This protein binds this small molecule.
Small molecule (SMILES): Nc1ncnc2c1ncn2[C@@H]1O[C@H](CO)[C@@H](O[P](=O)(O)OC[C@H]2O[C@@H](n3ccc(=O)[nH]c3=O)[C@H](O)[C@@H]2OP(=O)(O)O)[C@H]1O

Binding-site contacts:
Ligand atom C4U contacts residue TYR65 of chain 1.A at 3.4 Å (hydrophobic).
Ligand atom C2A contacts residue ILE35 of chain 1.A at 3.6 Å (hydrophobic).
Ligand atom O2B contacts residue HIS21 of chain 1.A at 2.7 Å (h-bond).
Ligand atom N6A contacts residue GLY34 of chain 1.A at 2.5 Å (h-bond).
Ligand atom O1X contacts residue ARG458 of chain 1.A at 3.5 Å (salt-bridge).
Ligand atom O5B contacts residue TRP153 of chain 1.A at 3.3 Å.
Ligand atom O1A contacts residue LYS24 of chain 1.A at 3.5 Å (salt-bridge).
Ligand atom O2X contacts residue GLY44 of chain 1.A at 3.3 Å (h-bond).
Ligand atom C5U contacts residue GLY22 of chain 1.A at 3.4 Å.
Ligand atom O3X contacts residue ARG458 of chain 1.A at 3.0 Å (salt-bridge).
Ligand atom PU contacts residue ARG458 of chain 1.A at 3.4 Å.
Ligand atom O2U contacts residue TYR65 of chain 1.A at 3.6 Å.
Ligand atom C6A contacts residue GLN36 of chain 1.A at 3.5 Å.
Ligand atom O2X contacts residue THR42 of chain 1.A at 2.5 Å (h-bond).
Ligand atom C2B contacts residue HIS21 of chain 1.A at 3.1 Å.
Ligand atom O4D contacts residue ARG458 of chain 1.A at 3.5 Å (salt-bridge).
Ligand atom N3U contacts residue TYR54 of chain 1.A at 3.5 Å (h-bond).
Ligand atom N1A contacts residue ILE35 of chain 1.A at 3.2 Å.
Ligand atom C3D contacts residue ARG458 of chain 1.A at 3.5 Å.
Ligand atom O3D contacts residue ARG458 of chain 1.A at 2.7 Å (salt-bridge).
Ligand atom C5U contacts residue HIS21 of chain 1.A at 3.4 Å.
Ligand atom O3X contacts residue GLY44 of chain 1.A at 3.6 Å (h-bond).
Ligand atom N1A contacts residue GLN36 of chain 1.A at 2.7 Å (h-bond).
Ligand atom O4B contacts residue PRO38 of chain 1.A at 3.5 Å.
Ligand atom C5U contacts residue TYR65 of chain 1.A at 3.4 Å (hydrophobic).
Ligand atom O4U contacts residue GLY22 of chain 1.A at 3.1 Å (h-bond).
Ligand atom C2A contacts residue GLN36 of chain 1.A at 3.3 Å.
Ligand atom C2U contacts residue TYR54 of chain 1.A at 3.5 Å (hydrophobic).
Ligand atom C4D contacts residue ARG458 of chain 1.A at 3.2 Å.
Ligand atom N1U contacts residue TYR65 of chain 1.A at 3.5 Å.
Ligand atom O2D contacts residue GLY44 of chain 1.A at 3.4 Å.
Ligand atom O2U contacts residue TYR54 of chain 1.A at 3.3 Å.
Ligand atom O4U contacts residue TYR65 of chain 1.A at 3.3 Å.
Ligand atom C6A contacts residue GLY34 of chain 1.A at 3.6 Å.
Ligand atom PU contacts residue THR42 of chain 1.A at 3.5 Å.
Ligand atom O4D contacts residue TYR65 of chain 1.A at 3.4 Å.
Ligand atom C4U contacts residue HIS21 of chain 1.A at 3.5 Å.
Ligand atom C6U contacts residue TYR65 of chain 1.A at 3.5 Å (hydrophobic).
Ligand atom O4U contacts residue HIS21 of chain 1.A at 3.5 Å.
Ligand atom O3X contacts residue SER446 of chain 1.A at 2.5 Å (h-bond).

Sequence of chain 1.A:
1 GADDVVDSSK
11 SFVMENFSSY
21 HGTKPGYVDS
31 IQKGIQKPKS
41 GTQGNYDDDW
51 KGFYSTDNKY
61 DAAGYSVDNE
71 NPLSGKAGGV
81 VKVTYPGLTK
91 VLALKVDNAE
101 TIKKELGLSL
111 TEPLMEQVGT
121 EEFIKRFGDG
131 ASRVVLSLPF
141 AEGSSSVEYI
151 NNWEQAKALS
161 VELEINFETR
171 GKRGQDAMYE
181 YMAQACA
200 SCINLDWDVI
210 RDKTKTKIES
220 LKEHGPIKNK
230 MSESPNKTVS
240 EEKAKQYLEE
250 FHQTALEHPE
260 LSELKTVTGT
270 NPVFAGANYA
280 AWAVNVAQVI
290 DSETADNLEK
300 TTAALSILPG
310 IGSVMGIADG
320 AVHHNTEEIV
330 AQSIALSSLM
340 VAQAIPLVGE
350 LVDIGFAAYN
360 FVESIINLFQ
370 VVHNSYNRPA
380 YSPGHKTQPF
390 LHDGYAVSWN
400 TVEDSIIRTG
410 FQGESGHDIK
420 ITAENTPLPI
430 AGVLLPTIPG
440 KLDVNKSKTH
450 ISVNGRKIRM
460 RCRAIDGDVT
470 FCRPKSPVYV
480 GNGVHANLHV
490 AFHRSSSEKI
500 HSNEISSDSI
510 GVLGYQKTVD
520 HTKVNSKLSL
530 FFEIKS